Sequence of chain 1.B:
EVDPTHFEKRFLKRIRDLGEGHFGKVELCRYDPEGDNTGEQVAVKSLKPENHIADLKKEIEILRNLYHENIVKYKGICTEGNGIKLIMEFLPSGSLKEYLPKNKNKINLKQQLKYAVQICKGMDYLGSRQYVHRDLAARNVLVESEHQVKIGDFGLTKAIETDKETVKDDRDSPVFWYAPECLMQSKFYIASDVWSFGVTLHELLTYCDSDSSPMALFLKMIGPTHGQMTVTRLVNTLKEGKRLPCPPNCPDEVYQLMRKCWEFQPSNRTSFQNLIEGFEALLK

The small molecule below binds the protein below.
Small molecule (SMILES): CS(=O)(=O)NCc1nc2cnc3[nH]ccc3c2n1[C@@H]1C[C@H]2CC[C@@H]1C2

Binding-site contacts:
Ligand atom C1 contacts residue GLU114 of chain 1.B at 3.4 Å.
Ligand atom N24 contacts residue PHE106 of chain 1.B at 3.6 Å.
Ligand atom C16 contacts residue ASN156 of chain 1.B at 3.6 Å.
Ligand atom S2 contacts residue GLU114 of chain 1.B at 3.5 Å (salt-bridge).
Ligand atom C14 contacts residue VAL37 of chain 1.B at 3.8 Å (hydrophobic).
Ligand atom C4 contacts residue GLU114 of chain 1.B at 3.7 Å.
Ligand atom C23 contacts residue GLU105 of chain 1.B at 3.8 Å.
Ligand atom C7 contacts residue LEU29 of chain 1.B at 3.6 Å (hydrophobic).
Ligand atom O28 contacts residue GLU114 of chain 1.B at 3.2 Å (salt-bridge).
Ligand atom C4 contacts residue LEU29 of chain 1.B at 3.3 Å (hydrophobic).
Ligand atom C14 contacts residue LEU29 of chain 1.B at 3.8 Å (hydrophobic).
Ligand atom C20 contacts residue ALA54 of chain 1.B at 3.4 Å (hydrophobic).
Ligand atom N27 contacts residue GLY110 of chain 1.B at 3.6 Å.
Ligand atom N21 contacts residue LEU158 of chain 1.B at 3.7 Å.
Ligand atom C25 contacts residue LEU107 of chain 1.B at 3.1 Å (hydrophobic).
Ligand atom C26 contacts residue LEU158 of chain 1.B at 3.6 Å (hydrophobic).
Ligand atom C17 contacts residue LEU158 of chain 1.B at 3.5 Å (hydrophobic).
Ligand atom N21 contacts residue GLU105 of chain 1.B at 2.9 Å (salt-bridge).
Ligand atom O29 contacts residue ARG27 of chain 1.B at 3.0 Å (salt-bridge).
Ligand atom C1 contacts residue LEU29 of chain 1.B at 3.5 Å (hydrophobic).
Ligand atom C9 contacts residue ARG155 of chain 1.B at 3.5 Å.
Ligand atom C11 contacts residue GLY168 of chain 1.B at 3.5 Å.
Ligand atom N6 contacts residue LEU158 of chain 1.B at 3.7 Å.
Ligand atom C15 contacts residue ASN156 of chain 1.B at 3.5 Å.
Ligand atom C15 contacts residue ARG155 of chain 1.B at 3.4 Å.
Ligand atom N3 contacts residue GLU114 of chain 1.B at 2.7 Å (salt-bridge).
Ligand atom O29 contacts residue LEU29 of chain 1.B at 3.4 Å.
Ligand atom C23 contacts residue ALA54 of chain 1.B at 3.8 Å (hydrophobic).
Ligand atom C19 contacts residue GLY168 of chain 1.B at 3.8 Å.
Ligand atom N3 contacts residue SER111 of chain 1.B at 3.8 Å.
Ligand atom N24 contacts residue LEU158 of chain 1.B at 3.9 Å.
Ligand atom N24 contacts residue LEU107 of chain 1.B at 3.0 Å (h-bond).
Ligand atom N21 contacts residue ALA54 of chain 1.B at 3.3 Å.
Ligand atom C19 contacts residue LEU158 of chain 1.B at 3.9 Å (hydrophobic).
Ligand atom C23 contacts residue LEU158 of chain 1.B at 3.5 Å (hydrophobic).
Ligand atom N6 contacts residue LEU29 of chain 1.B at 3.7 Å.
Ligand atom C12 contacts residue ASP169 of chain 1.B at 3.7 Å.
Ligand atom C20 contacts residue GLU105 of chain 1.B at 3.8 Å.
Ligand atom C18 contacts residue LEU158 of chain 1.B at 3.6 Å (hydrophobic).
Ligand atom C25 contacts residue PHE106 of chain 1.B at 3.6 Å (hydrophobic).